Binding-site contacts:
Ligand atom C16 contacts residue ILE151 of chain 1.B at 3.3 Å (hydrophobic).
Ligand atom C14 contacts residue GLY94 of chain 1.B at 3.9 Å.
Ligand atom C17 contacts residue LEU143 of chain 1.B at 3.2 Å (hydrophobic).
Ligand atom C17 contacts residue LEU150 of chain 1.B at 3.4 Å (hydrophobic).
Ligand atom O1 contacts residue MET174 of chain 1.B at 3.2 Å.
Ligand atom C8 contacts residue LEU140 of chain 1.B at 3.9 Å (hydrophobic).
Ligand atom O2 contacts residue SER152 of chain 1.B at 3.8 Å.
Ligand atom C16 contacts residue LEU150 of chain 1.B at 2.9 Å (hydrophobic).
Ligand atom C13 contacts residue ILE91 of chain 1.B at 3.9 Å (hydrophobic).
Ligand atom O contacts residue ILE136 of chain 1.B at 3.3 Å.
Ligand atom O2 contacts residue ARG98 of chain 1.B at 3.2 Å.
Ligand atom C13 contacts residue GLY94 of chain 1.B at 3.9 Å.
Ligand atom C1 contacts residue ARG98 of chain 1.B at 3.5 Å.
Ligand atom C8 contacts residue LEU150 of chain 1.B at 4.0 Å (hydrophobic).
Ligand atom C2 contacts residue LEU140 of chain 1.B at 3.9 Å (hydrophobic).
Ligand atom O3 contacts residue GLU153 of chain 1.B at 3.6 Å (salt-bridge).
Ligand atom C2 contacts residue ARG98 of chain 1.B at 3.6 Å.
Ligand atom C4 contacts residue ILE136 of chain 1.B at 3.8 Å (hydrophobic).
Ligand atom C12 contacts residue CYS95 of chain 1.B at 3.9 Å (hydrophobic).
Ligand atom C18 contacts residue ARG98 of chain 1.B at 3.6 Å.
Ligand atom CL contacts residue ILE91 of chain 1.B at 3.9 Å.
Ligand atom C6 contacts residue ILE136 of chain 1.B at 3.5 Å (hydrophobic).
Ligand atom O contacts residue ALA102 of chain 1.B at 3.4 Å.
Ligand atom C12 contacts residue ILE91 of chain 1.B at 3.4 Å (hydrophobic).
Ligand atom C6 contacts residue ALA102 of chain 1.B at 3.6 Å (hydrophobic).
Ligand atom C18 contacts residue LEU143 of chain 1.B at 3.9 Å (hydrophobic).
Ligand atom C contacts residue ARG98 of chain 1.B at 3.9 Å.
Ligand atom C contacts residue LEU140 of chain 1.B at 3.8 Å (hydrophobic).
Ligand atom C18 contacts residue LEU150 of chain 1.B at 3.8 Å (hydrophobic).
Ligand atom C5 contacts residue CYS95 of chain 1.B at 4.0 Å (hydrophobic).
Ligand atom C7 contacts residue LEU140 of chain 1.B at 3.6 Å (hydrophobic).
Ligand atom C4 contacts residue SER99 of chain 1.B at 3.5 Å.
Ligand atom C3 contacts residue ILE136 of chain 1.B at 3.9 Å (hydrophobic).
Ligand atom C16 contacts residue VAL149 of chain 1.B at 3.8 Å (hydrophobic).
Ligand atom C1 contacts residue LEU140 of chain 1.B at 3.5 Å (hydrophobic).
Ligand atom O3 contacts residue LEU143 of chain 1.B at 3.5 Å.
Ligand atom C11 contacts residue CYS95 of chain 1.B at 3.9 Å (hydrophobic).
Ligand atom C13 contacts residue CYS95 of chain 1.B at 3.9 Å (hydrophobic).
Ligand atom C7 contacts residue ARG98 of chain 1.B at 3.9 Å.
Ligand atom CL contacts residue GLY94 of chain 1.B at 3.9 Å.

Sequence of chain 1.B:
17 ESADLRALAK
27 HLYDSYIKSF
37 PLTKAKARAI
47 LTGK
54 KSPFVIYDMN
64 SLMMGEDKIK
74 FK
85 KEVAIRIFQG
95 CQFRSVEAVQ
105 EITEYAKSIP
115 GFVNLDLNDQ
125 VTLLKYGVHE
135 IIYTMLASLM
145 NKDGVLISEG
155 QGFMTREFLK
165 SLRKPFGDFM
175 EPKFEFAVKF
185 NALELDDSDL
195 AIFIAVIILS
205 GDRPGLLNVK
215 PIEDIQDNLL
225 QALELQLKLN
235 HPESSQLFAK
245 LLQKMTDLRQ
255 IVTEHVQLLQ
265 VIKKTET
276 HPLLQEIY

The protein below binds the small molecule below.
Small molecule (SMILES): COc1ccc2c(c1)c(CC(=O)O)c(C)n2C(=O)c1ccc(Cl)cc1